Sequence of chain 15.A:
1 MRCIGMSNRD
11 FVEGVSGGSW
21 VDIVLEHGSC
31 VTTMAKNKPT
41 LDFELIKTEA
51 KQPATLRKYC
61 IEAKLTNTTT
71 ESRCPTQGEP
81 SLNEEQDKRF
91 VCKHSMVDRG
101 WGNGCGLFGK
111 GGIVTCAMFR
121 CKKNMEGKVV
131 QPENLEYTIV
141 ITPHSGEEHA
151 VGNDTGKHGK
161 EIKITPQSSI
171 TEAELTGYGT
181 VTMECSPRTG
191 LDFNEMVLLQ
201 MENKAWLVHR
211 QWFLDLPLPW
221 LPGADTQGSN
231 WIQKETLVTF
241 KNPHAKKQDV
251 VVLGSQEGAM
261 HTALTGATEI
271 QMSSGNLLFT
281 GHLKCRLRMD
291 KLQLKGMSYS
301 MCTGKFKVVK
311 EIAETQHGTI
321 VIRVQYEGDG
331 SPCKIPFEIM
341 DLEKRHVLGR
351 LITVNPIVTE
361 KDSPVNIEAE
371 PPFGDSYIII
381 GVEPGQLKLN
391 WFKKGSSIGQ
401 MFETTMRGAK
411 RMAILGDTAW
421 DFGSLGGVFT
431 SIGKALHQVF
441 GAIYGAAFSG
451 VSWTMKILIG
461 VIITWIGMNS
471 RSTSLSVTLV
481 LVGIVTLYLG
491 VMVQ

Sequence of chain 15.C:
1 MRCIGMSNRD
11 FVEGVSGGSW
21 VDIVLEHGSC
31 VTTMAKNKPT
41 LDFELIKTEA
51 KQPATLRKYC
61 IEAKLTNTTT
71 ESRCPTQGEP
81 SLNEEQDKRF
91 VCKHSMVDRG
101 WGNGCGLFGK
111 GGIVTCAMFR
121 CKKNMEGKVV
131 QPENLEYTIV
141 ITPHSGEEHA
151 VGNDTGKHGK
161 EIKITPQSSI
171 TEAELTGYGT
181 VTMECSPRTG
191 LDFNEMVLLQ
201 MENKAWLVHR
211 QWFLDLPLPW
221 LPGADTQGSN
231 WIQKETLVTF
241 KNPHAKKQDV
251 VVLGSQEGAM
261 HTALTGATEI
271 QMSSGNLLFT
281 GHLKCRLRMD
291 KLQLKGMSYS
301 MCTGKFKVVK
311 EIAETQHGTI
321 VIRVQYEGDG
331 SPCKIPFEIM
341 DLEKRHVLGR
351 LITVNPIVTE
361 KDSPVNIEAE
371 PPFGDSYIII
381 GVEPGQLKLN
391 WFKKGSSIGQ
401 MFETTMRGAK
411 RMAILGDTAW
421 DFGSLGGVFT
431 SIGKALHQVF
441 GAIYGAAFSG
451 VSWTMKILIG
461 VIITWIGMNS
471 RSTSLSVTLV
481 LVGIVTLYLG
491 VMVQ

Binding-site contacts:
Ligand atom C6 contacts residue HIS158 of chain 15.A at 3.8 Å.
Ligand atom C8 contacts residue ASN103 of chain 15.C at 4.5 Å.
Ligand atom C5 contacts residue ASN153 of chain 15.A at 3.7 Å.
Ligand atom O5 contacts residue LYS157 of chain 15.A at 4.5 Å.
Ligand atom C1 contacts residue HIS158 of chain 15.A at 4.0 Å.
Ligand atom C1 contacts residue THR155 of chain 15.A at 3.9 Å.
Ligand atom O3 contacts residue HIS149 of chain 15.A at 4.4 Å.
Ligand atom O6 contacts residue LYS157 of chain 15.A at 3.8 Å.
Ligand atom O7 contacts residue ASN153 of chain 15.A at 4.0 Å.
Ligand atom C8 contacts residue GLY102 of chain 15.C at 3.3 Å.
Ligand atom C6 contacts residue LYS157 of chain 15.A at 3.8 Å.
Ligand atom C4 contacts residue ASN153 of chain 15.A at 4.2 Å.
Ligand atom O5 contacts residue ASN153 of chain 15.A at 2.4 Å (h-bond).
Ligand atom N2 contacts residue HIS149 of chain 15.A at 4.3 Å.
Ligand atom C5 contacts residue LYS157 of chain 15.A at 4.1 Å.
Ligand atom C7 contacts residue HIS149 of chain 15.A at 4.2 Å.
Ligand atom O5 contacts residue HIS158 of chain 15.A at 3.1 Å.
Ligand atom C1 contacts residue HIS149 of chain 15.A at 4.0 Å.
Ligand atom C1 contacts residue ASN153 of chain 15.A at 1.4 Å.
Ligand atom C2 contacts residue ASN153 of chain 15.A at 2.5 Å.
Ligand atom C8 contacts residue TRP101 of chain 15.C at 3.6 Å (hydrophobic).
Ligand atom C5 contacts residue HIS158 of chain 15.A at 4.1 Å.
Ligand atom O5 contacts residue HIS149 of chain 15.A at 4.1 Å.
Ligand atom C3 contacts residue ASN153 of chain 15.A at 3.8 Å.
Ligand atom O5 contacts residue THR155 of chain 15.A at 4.3 Å.
Ligand atom C7 contacts residue ASN153 of chain 15.A at 3.7 Å.
Ligand atom O7 contacts residue HIS149 of chain 15.A at 3.3 Å.
Ligand atom C2 contacts residue HIS149 of chain 15.A at 3.6 Å.
Ligand atom N2 contacts residue ASN153 of chain 15.A at 2.9 Å (h-bond).

This small molecule binds to this protein.
Small molecule (SMILES): CC(=O)N[C@@H]1[C@@H](O)[C@H](O)[C@@H](CO)O[C@H]1O